Binding-site contacts:
Ligand atom C8 contacts residue ALA611 of chain 1.C at 4.5 Å (hydrophobic).
Ligand atom C3 contacts residue ASN661 of chain 1.C at 3.9 Å.
Ligand atom C1 contacts residue ASN661 of chain 1.C at 4.1 Å.
Ligand atom C8 contacts residue ASN661 of chain 1.C at 3.5 Å.
Ligand atom C8 contacts residue ASN633 of chain 1.C at 3.6 Å.
Ligand atom C4 contacts residue ASN633 of chain 1.C at 4.3 Å.
Ligand atom C5 contacts residue ASN633 of chain 1.C at 3.7 Å.
Ligand atom N2 contacts residue ASN661 of chain 1.C at 3.1 Å (h-bond).
Ligand atom N2 contacts residue ASN633 of chain 1.C at 3.0 Å (h-bond).
Ligand atom C8 contacts residue LEU614 of chain 1.C at 4.5 Å (hydrophobic).
Ligand atom C3 contacts residue ASN633 of chain 1.C at 3.9 Å.
Ligand atom C7 contacts residue ASN633 of chain 1.C at 3.4 Å.
Ligand atom C8 contacts residue TYR663 of chain 1.C at 3.6 Å (hydrophobic).
Ligand atom C2 contacts residue ASN633 of chain 1.C at 2.5 Å.
Ligand atom C1 contacts residue ASN633 of chain 1.C at 1.4 Å.
Ligand atom O5 contacts residue ASN633 of chain 1.C at 2.4 Å (h-bond).
Ligand atom O3 contacts residue ASN661 of chain 1.C at 4.4 Å.
Ligand atom C2 contacts residue ASN661 of chain 1.C at 3.9 Å.
Ligand atom C7 contacts residue ASN661 of chain 1.C at 3.9 Å.
Ligand atom O7 contacts residue ASN633 of chain 1.C at 3.5 Å (h-bond).

Sequence of chain 1.C:
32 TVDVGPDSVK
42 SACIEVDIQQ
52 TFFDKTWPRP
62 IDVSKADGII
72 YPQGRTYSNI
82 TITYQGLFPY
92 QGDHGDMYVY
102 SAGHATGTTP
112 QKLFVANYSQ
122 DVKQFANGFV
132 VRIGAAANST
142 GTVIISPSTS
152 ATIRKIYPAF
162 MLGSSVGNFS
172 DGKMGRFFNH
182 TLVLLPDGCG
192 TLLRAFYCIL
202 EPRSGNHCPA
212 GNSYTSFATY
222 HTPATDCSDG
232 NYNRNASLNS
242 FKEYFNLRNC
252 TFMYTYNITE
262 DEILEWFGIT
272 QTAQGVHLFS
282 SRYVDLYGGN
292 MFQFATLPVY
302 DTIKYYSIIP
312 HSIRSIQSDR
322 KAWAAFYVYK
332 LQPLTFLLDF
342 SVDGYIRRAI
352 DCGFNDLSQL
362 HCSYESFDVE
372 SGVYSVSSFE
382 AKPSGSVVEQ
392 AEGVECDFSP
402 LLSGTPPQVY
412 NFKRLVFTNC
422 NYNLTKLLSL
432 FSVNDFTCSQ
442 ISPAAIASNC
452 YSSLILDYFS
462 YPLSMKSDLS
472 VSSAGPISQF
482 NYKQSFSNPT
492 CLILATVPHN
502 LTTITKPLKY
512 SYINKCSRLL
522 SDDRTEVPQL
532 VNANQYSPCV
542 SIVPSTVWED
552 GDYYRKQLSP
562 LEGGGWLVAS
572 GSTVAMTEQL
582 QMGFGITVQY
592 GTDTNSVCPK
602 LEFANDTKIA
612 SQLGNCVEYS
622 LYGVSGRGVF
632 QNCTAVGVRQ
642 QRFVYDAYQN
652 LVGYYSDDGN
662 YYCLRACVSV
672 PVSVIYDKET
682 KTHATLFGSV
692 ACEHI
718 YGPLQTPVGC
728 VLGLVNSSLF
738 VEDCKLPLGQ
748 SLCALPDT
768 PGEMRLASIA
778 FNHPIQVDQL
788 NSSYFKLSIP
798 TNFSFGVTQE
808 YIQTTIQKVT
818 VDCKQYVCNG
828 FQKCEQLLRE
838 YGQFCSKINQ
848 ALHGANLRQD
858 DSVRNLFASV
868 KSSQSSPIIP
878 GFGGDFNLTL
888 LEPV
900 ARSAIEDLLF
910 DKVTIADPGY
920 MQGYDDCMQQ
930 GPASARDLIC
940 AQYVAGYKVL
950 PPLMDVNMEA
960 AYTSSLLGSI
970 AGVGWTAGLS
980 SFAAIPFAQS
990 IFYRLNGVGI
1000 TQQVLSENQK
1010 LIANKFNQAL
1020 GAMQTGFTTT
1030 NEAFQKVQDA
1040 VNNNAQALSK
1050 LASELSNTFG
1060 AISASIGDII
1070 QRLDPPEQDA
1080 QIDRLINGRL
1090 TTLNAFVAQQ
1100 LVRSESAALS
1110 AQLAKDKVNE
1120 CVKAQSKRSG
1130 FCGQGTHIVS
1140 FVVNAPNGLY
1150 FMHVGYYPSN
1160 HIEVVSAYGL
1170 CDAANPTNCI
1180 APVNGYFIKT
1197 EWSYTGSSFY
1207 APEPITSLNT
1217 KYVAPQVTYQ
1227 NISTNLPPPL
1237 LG

This protein binds this small molecule.
Small molecule (SMILES): CC(=O)N[C@@H]1[C@@H](O)[C@H](O)[C@@H](CO)O[C@H]1O